Sequence of chain 6.A:
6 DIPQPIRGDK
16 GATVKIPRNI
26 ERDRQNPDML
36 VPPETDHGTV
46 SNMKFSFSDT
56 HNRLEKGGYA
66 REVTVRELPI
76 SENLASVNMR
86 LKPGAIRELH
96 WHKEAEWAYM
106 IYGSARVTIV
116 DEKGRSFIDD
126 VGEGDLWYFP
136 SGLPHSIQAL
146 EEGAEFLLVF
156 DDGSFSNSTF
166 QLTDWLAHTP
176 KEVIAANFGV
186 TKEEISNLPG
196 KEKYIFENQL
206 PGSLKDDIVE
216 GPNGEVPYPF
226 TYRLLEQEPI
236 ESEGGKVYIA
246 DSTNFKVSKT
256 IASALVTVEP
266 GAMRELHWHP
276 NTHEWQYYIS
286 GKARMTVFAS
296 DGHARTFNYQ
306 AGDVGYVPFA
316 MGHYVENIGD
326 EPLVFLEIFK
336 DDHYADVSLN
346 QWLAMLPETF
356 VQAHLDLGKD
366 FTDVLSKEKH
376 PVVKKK

Binding-site contacts:
Ligand atom C2 contacts residue PHE155 of chain 6.A at 4.0 Å (hydrophobic).
Ligand atom O4 contacts residue MET84 of chain 6.A at 4.3 Å.
Ligand atom O1 contacts residue ARG92 of chain 6.A at 3.3 Å (salt-bridge).
Ligand atom C2 contacts residue CO1 of chain 6.B at 2.8 Å.
Ligand atom O1 contacts residue ASN162 of chain 6.A at 4.4 Å.
Ligand atom O1 contacts residue THR164 of chain 6.A at 3.4 Å (h-bond).
Ligand atom O1 contacts residue HIS97 of chain 6.A at 3.6 Å.
Ligand atom O2 contacts residue HIS95 of chain 6.A at 2.6 Å (h-bond).
Ligand atom O2 contacts residue HIS97 of chain 6.A at 2.4 Å (h-bond).
Ligand atom O2 contacts residue ARG92 of chain 6.A at 4.3 Å.
Ligand atom O4 contacts residue LEU153 of chain 6.A at 3.5 Å.
Ligand atom O2 contacts residue HIS140 of chain 6.A at 3.7 Å.
Ligand atom C1 contacts residue HIS97 of chain 6.A at 4.0 Å.
Ligand atom O3 contacts residue TYR199 of chain 6.A at 3.7 Å.
Ligand atom O2 contacts residue PHE155 of chain 6.A at 3.9 Å.
Ligand atom C2 contacts residue HIS97 of chain 6.A at 3.5 Å.
Ligand atom C2 contacts residue HIS95 of chain 6.A at 3.3 Å.
Ligand atom O3 contacts residue MET84 of chain 6.A at 3.6 Å.
Ligand atom O1 contacts residue CO1 of chain 6.B at 4.3 Å.
Ligand atom C1 contacts residue ARG92 of chain 6.A at 3.5 Å.
Ligand atom O3 contacts residue LEU153 of chain 6.A at 4.4 Å.
Ligand atom O4 contacts residue CO1 of chain 6.B at 3.4 Å.
Ligand atom C2 contacts residue ARG92 of chain 6.A at 4.0 Å.
Ligand atom O4 contacts residue GLU101 of chain 6.A at 3.7 Å.
Ligand atom C1 contacts residue PHE155 of chain 6.A at 4.1 Å (hydrophobic).
Ligand atom O4 contacts residue HIS95 of chain 6.A at 3.8 Å.
Ligand atom O1 contacts residue HIS95 of chain 6.A at 4.3 Å.
Ligand atom C2 contacts residue LEU153 of chain 6.A at 4.2 Å (hydrophobic).
Ligand atom O2 contacts residue CO1 of chain 6.B at 1.7 Å.
Ligand atom C1 contacts residue HIS95 of chain 6.A at 4.2 Å.
Ligand atom O4 contacts residue ARG92 of chain 6.A at 4.0 Å.
Ligand atom O2 contacts residue GLU101 of chain 6.A at 2.7 Å (salt-bridge).
Ligand atom O3 contacts residue ARG92 of chain 6.A at 3.7 Å.
Ligand atom O4 contacts residue ILE142 of chain 6.A at 4.1 Å.
Ligand atom C1 contacts residue CO1 of chain 6.B at 4.1 Å.
Ligand atom O1 contacts residue PHE160 of chain 6.A at 4.0 Å.
Ligand atom O4 contacts residue PHE155 of chain 6.A at 4.5 Å.
Ligand atom O1 contacts residue PHE155 of chain 6.A at 4.4 Å.
Ligand atom C2 contacts residue GLU101 of chain 6.A at 3.5 Å.

This small molecule binds to this protein.
Small molecule (SMILES): O=C([O-])C(=O)[O-]